Sequence of chain 1.A:
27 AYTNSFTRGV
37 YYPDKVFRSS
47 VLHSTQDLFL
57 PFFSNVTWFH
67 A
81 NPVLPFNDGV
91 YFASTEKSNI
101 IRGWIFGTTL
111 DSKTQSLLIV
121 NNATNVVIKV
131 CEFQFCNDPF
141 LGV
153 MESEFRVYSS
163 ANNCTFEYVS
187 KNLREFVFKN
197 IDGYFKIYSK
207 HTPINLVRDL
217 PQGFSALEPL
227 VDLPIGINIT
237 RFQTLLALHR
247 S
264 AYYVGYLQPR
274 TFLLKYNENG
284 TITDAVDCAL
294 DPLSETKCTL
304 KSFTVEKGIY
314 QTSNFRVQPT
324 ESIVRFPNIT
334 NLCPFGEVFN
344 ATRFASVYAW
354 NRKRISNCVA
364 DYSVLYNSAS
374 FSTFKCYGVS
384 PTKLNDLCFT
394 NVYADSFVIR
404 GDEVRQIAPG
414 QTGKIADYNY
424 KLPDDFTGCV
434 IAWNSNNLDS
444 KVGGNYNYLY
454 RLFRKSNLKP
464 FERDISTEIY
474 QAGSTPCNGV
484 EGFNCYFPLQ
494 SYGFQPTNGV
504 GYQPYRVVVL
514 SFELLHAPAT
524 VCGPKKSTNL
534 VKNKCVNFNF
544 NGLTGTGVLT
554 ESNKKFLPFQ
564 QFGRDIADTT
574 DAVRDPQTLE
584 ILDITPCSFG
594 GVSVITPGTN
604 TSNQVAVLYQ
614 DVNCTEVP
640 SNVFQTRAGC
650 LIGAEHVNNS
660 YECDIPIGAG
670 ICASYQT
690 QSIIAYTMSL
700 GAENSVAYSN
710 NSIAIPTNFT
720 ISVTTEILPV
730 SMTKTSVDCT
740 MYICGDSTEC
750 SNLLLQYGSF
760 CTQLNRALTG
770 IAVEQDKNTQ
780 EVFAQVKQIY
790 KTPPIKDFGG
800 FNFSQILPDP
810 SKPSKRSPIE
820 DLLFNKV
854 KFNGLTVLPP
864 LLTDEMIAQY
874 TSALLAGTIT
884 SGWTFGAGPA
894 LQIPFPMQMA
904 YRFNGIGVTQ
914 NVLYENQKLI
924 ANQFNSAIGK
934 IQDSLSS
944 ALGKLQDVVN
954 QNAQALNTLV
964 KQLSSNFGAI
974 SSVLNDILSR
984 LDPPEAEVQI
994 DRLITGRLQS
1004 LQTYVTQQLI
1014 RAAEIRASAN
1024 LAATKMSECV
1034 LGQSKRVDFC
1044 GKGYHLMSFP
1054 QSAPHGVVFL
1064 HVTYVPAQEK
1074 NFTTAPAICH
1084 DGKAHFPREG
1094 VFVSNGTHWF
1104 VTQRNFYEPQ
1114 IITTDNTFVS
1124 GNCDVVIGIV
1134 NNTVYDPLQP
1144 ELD

Binding-site contacts:
Ligand atom C1 contacts residue ASN234 of chain 1.A at 1.4 Å.
Ligand atom C3 contacts residue ASN234 of chain 1.A at 3.8 Å.
Ligand atom O5 contacts residue ASN234 of chain 1.A at 2.3 Å (h-bond).
Ligand atom C4 contacts residue ASN234 of chain 1.A at 4.2 Å.
Ligand atom C7 contacts residue ASN234 of chain 1.A at 4.1 Å.
Ligand atom C5 contacts residue ASN234 of chain 1.A at 3.6 Å.
Ligand atom C8 contacts residue ASN234 of chain 1.A at 4.5 Å.
Ligand atom C8 contacts residue GLY232 of chain 1.A at 4.0 Å.
Ligand atom N2 contacts residue ASN234 of chain 1.A at 3.0 Å (h-bond).
Ligand atom C2 contacts residue ASN234 of chain 1.A at 2.5 Å.

This protein binds this small molecule.
Small molecule (SMILES): CC(=O)N[C@@H]1[C@@H](O)[C@H](O)[C@@H](CO)O[C@H]1O